Sequence of chain 1.A:
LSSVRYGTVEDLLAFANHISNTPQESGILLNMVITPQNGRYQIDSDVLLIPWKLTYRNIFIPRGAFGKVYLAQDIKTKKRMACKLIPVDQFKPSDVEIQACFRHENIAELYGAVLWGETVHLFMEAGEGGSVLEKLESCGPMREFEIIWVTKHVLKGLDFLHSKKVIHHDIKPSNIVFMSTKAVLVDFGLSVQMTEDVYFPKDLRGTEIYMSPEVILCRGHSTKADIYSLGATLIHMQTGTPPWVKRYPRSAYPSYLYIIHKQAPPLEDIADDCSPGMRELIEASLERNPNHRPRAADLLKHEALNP

The small molecule below binds the protein below.
Small molecule (SMILES): Nc1nnc(-c2c[nH]c3ncc(-c4c[nH]c5ccccc45)cc23)o1

Binding-site contacts:
Ligand atom O contacts residue VAL206 of chain 1.A at 3.6 Å.
Ligand atom C16 contacts residue PRO82 of chain 1.A at 3.7 Å (hydrophobic).
Ligand atom N2 contacts residue MET144 of chain 1.A at 3.7 Å.
Ligand atom N5 contacts residue GLU154 of chain 1.A at 3.7 Å.
Ligand atom C5 contacts residue TRP69 of chain 1.A at 3.8 Å (hydrophobic).
Ligand atom C5 contacts residue VAL197 of chain 1.A at 3.7 Å (hydrophobic).
Ligand atom C4 contacts residue ALA102 of chain 1.A at 3.6 Å (hydrophobic).
Ligand atom C3 contacts residue GLU145 of chain 1.A at 3.7 Å.
Ligand atom C14 contacts residue GLY150 of chain 1.A at 3.6 Å.
Ligand atom N4 contacts residue GLY147 of chain 1.A at 2.8 Å (h-bond).
Ligand atom N2 contacts residue VAL206 of chain 1.A at 3.8 Å.
Ligand atom C15 contacts residue TRP69 of chain 1.A at 3.5 Å (hydrophobic).
Ligand atom C1 contacts residue VAL206 of chain 1.A at 3.6 Å (hydrophobic).
Ligand atom C2 contacts residue VAL206 of chain 1.A at 3.7 Å (hydrophobic).
Ligand atom C12 contacts residue GLU154 of chain 1.A at 3.5 Å.
Ligand atom N1 contacts residue ASP207 of chain 1.A at 3.5 Å (salt-bridge).
Ligand atom N3 contacts residue GLU145 of chain 1.A at 2.8 Å (salt-bridge).
Ligand atom N contacts residue GLY84 of chain 1.A at 3.4 Å.
Ligand atom N3 contacts residue ALA102 of chain 1.A at 3.2 Å.
Ligand atom C14 contacts residue TRP69 of chain 1.A at 3.5 Å (hydrophobic).
Ligand atom C3 contacts residue VAL206 of chain 1.A at 3.6 Å (hydrophobic).
Ligand atom C contacts residue ASP207 of chain 1.A at 3.8 Å.
Ligand atom C13 contacts residue GLY150 of chain 1.A at 3.7 Å.
Ligand atom C contacts residue LYS104 of chain 1.A at 3.8 Å.
Ligand atom O contacts residue VAL89 of chain 1.A at 3.4 Å.
Ligand atom N1 contacts residue LYS104 of chain 1.A at 2.9 Å (salt-bridge).
Ligand atom C12 contacts residue PHE80 of chain 1.A at 3.8 Å (hydrophobic).
Ligand atom C15 contacts residue GLY150 of chain 1.A at 3.7 Å.
Ligand atom C11 contacts residue PRO82 of chain 1.A at 3.6 Å (hydrophobic).
Ligand atom N contacts residue VAL89 of chain 1.A at 3.8 Å.
Ligand atom N5 contacts residue SER151 of chain 1.A at 3.7 Å.
Ligand atom C15 contacts residue GLY147 of chain 1.A at 3.6 Å.
Ligand atom C contacts residue VAL89 of chain 1.A at 3.6 Å (hydrophobic).
Ligand atom C10 contacts residue PRO82 of chain 1.A at 3.7 Å (hydrophobic).
Ligand atom N contacts residue ASP207 of chain 1.A at 3.0 Å (salt-bridge).
Ligand atom N2 contacts residue LYS104 of chain 1.A at 3.8 Å.
Ligand atom C6 contacts residue VAL197 of chain 1.A at 3.6 Å (hydrophobic).
Ligand atom C3 contacts residue ALA102 of chain 1.A at 3.6 Å (hydrophobic).
Ligand atom C5 contacts residue GLY147 of chain 1.A at 3.3 Å.
Ligand atom N5 contacts residue PRO82 of chain 1.A at 3.4 Å.